Binding-site contacts:
Ligand atom C05 contacts residue LEU188 of chain 2.A at 3.8 Å (hydrophobic).
Ligand atom O04 contacts residue LYS214 of chain 2.A at 2.7 Å (salt-bridge).
Ligand atom C20 contacts residue ASN205 of chain 2.A at 3.7 Å.
Ligand atom O04 contacts residue TYR145 of chain 2.A at 3.3 Å (h-bond).
Ligand atom C01 contacts residue ZN1 of chain 2.B at 2.8 Å.
Ligand atom C08 contacts residue GLN147 of chain 2.A at 3.6 Å.
Ligand atom C20 contacts residue ZN1 of chain 2.B at 2.7 Å.
Ligand atom O02 contacts residue HIS279 of chain 2.A at 3.3 Å (h-bond).
Ligand atom O04 contacts residue PHE207 of chain 2.A at 3.4 Å.
Ligand atom C20 contacts residue ASP201 of chain 2.A at 3.8 Å.
Ligand atom O05 contacts residue THR196 of chain 2.A at 2.8 Å (h-bond).
Ligand atom C18 contacts residue THR196 of chain 2.A at 3.2 Å.
Ligand atom O01 contacts residue ZN1 of chain 2.B at 2.2 Å.
Ligand atom O03 contacts residue ASN294 of chain 2.A at 3.0 Å (h-bond).
Ligand atom O02 contacts residue TRP296 of chain 2.A at 3.3 Å.
Ligand atom C12 contacts residue GLN147 of chain 2.A at 3.6 Å.
Ligand atom C16 contacts residue TYR93 of chain 2.A at 3.5 Å (hydrophobic).
Ligand atom O02 contacts residue ASN205 of chain 2.A at 3.5 Å (h-bond).
Ligand atom O03 contacts residue ASN205 of chain 2.A at 3.0 Å (h-bond).
Ligand atom C21 contacts residue LYS214 of chain 2.A at 3.6 Å.
Ligand atom C21 contacts residue TYR145 of chain 2.A at 3.2 Å (hydrophobic).
Ligand atom C14 contacts residue TYR102 of chain 2.A at 3.6 Å (hydrophobic).
Ligand atom C11 contacts residue TYR102 of chain 2.A at 3.8 Å (hydrophobic).
Ligand atom C21 contacts residue ILE281 of chain 2.A at 3.7 Å (hydrophobic).
Ligand atom O04 contacts residue ILE281 of chain 2.A at 3.4 Å.
Ligand atom C10 contacts residue LEU188 of chain 2.A at 3.7 Å (hydrophobic).
Ligand atom C14 contacts residue GLN147 of chain 2.A at 3.4 Å.
Ligand atom C15 contacts residue GLN147 of chain 2.A at 3.8 Å.
Ligand atom O05 contacts residue LYS214 of chain 2.A at 3.6 Å.
Ligand atom C03 contacts residue LEU188 of chain 2.A at 3.5 Å (hydrophobic).
Ligand atom C21 contacts residue THR196 of chain 2.A at 3.7 Å.
Ligand atom O02 contacts residue ZN1 of chain 2.B at 1.9 Å.
Ligand atom O05 contacts residue TYR145 of chain 2.A at 2.5 Å (h-bond).
Ligand atom C19 contacts residue GLN147 of chain 2.A at 3.5 Å.
Ligand atom C04 contacts residue THR196 of chain 2.A at 3.8 Å.
Ligand atom C11 contacts residue GLN147 of chain 2.A at 3.2 Å.
Ligand atom O01 contacts residue HIS279 of chain 2.A at 3.6 Å.
Ligand atom C20 contacts residue TRP296 of chain 2.A at 3.9 Å (hydrophobic).
Ligand atom O02 contacts residue ASP201 of chain 2.A at 2.7 Å (salt-bridge).
Ligand atom O01 contacts residue HIS199 of chain 2.A at 2.9 Å (h-bond).

A protein and the small-molecule ligand that binds it are described below.
Small molecule (SMILES): CC1(C)c2ccccc2-c2ccc(C[C@@H](CC(=O)O)C(=O)C(=O)O)cc21

Sequence of chain 2.A:
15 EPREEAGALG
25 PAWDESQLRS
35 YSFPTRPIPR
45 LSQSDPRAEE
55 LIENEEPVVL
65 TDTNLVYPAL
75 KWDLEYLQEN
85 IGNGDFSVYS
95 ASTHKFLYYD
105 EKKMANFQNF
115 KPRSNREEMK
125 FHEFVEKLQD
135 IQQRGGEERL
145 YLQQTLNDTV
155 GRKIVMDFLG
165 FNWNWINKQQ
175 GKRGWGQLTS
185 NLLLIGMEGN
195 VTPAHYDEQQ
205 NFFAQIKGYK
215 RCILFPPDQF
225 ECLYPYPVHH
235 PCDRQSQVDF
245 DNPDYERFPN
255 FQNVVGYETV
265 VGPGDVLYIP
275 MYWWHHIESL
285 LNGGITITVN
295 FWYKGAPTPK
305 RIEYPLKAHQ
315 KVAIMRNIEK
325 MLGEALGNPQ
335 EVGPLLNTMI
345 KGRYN